Binding-site contacts:
Ligand atom C5 contacts residue ASN235 of chain 1.C at 3.4 Å.
Ligand atom N2 contacts residue ASP234 of chain 1.C at 4.4 Å.
Ligand atom C8 contacts residue ASP234 of chain 1.C at 4.2 Å.
Ligand atom O5 contacts residue ASN235 of chain 1.C at 2.3 Å (h-bond).
Ligand atom C1 contacts residue ASN235 of chain 1.C at 1.4 Å.
Ligand atom C6 contacts residue ASN235 of chain 1.C at 4.4 Å.
Ligand atom C3 contacts residue ASN235 of chain 1.C at 3.9 Å.
Ligand atom C3 contacts residue GLY233 of chain 1.C at 4.0 Å.
Ligand atom C7 contacts residue GLY233 of chain 1.C at 4.3 Å.
Ligand atom C7 contacts residue ASN235 of chain 1.C at 4.4 Å.
Ligand atom O7 contacts residue GLN215 of chain 1.A at 3.6 Å (h-bond).
Ligand atom N2 contacts residue GLY233 of chain 1.C at 3.4 Å (h-bond).
Ligand atom C2 contacts residue GLY233 of chain 1.C at 4.0 Å.
Ligand atom C8 contacts residue GLN215 of chain 1.A at 4.3 Å.
Ligand atom O6 contacts residue ASN235 of chain 1.C at 4.3 Å.
Ligand atom C2 contacts residue ASN235 of chain 1.C at 2.8 Å.
Ligand atom C8 contacts residue GLY233 of chain 1.C at 4.4 Å.
Ligand atom C4 contacts residue ASN235 of chain 1.C at 4.3 Å.
Ligand atom N2 contacts residue ASN235 of chain 1.C at 3.2 Å (h-bond).
Ligand atom C7 contacts residue GLN215 of chain 1.A at 4.2 Å.
Ligand atom C1 contacts residue GLY233 of chain 1.C at 4.2 Å.

Sequence of chain 1.A:
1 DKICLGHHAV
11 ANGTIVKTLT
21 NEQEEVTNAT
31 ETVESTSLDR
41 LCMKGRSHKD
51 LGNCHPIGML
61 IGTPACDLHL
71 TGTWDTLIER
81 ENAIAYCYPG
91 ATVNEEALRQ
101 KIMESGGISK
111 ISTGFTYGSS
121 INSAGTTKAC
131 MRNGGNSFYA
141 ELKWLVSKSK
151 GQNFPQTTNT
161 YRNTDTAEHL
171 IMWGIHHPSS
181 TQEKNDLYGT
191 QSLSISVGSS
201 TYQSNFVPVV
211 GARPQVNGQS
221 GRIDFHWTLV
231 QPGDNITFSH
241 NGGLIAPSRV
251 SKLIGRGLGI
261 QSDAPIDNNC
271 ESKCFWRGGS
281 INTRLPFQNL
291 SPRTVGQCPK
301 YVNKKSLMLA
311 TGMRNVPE

The small molecule below binds the protein below.
Small molecule (SMILES): CC(=O)N[C@@H]1[C@@H](O)[C@H](O)[C@@H](CO)O[C@H]1O

Sequence of chain 1.C:
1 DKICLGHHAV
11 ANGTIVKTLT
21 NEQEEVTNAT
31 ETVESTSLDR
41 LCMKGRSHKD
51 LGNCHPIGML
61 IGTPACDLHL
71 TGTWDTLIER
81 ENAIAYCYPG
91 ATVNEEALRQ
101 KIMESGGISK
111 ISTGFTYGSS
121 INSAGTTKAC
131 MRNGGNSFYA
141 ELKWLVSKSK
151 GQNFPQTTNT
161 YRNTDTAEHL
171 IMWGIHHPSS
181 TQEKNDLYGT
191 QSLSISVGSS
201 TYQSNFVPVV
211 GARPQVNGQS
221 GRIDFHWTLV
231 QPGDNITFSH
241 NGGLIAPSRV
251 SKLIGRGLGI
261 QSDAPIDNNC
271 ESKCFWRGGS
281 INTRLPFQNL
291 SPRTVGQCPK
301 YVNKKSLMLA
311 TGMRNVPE